Binding-site contacts:
Ligand atom O contacts residue SER269 of chain 1.A at 4.1 Å.
Ligand atom OXT contacts residue ARG27 of chain 1.A at 3.9 Å.
Ligand atom CB contacts residue GLU267 of chain 1.A at 4.1 Å.
Ligand atom O contacts residue GLU267 of chain 1.A at 4.5 Å.
Ligand atom CG contacts residue ASN268 of chain 1.A at 4.0 Å.
Ligand atom C contacts residue ARG27 of chain 1.A at 4.0 Å.
Ligand atom N contacts residue GOL1 of chain 1.VA at 3.8 Å.
Ligand atom O contacts residue LEU270 of chain 1.A at 3.9 Å.
Ligand atom O contacts residue ARG27 of chain 1.A at 4.2 Å.
Ligand atom CG contacts residue GLU267 of chain 1.A at 3.0 Å.
Ligand atom O contacts residue ASN268 of chain 1.A at 3.5 Å (h-bond).
Ligand atom OXT contacts residue LEU270 of chain 1.A at 3.2 Å.
Ligand atom CG contacts residue ARG27 of chain 1.A at 3.7 Å.
Ligand atom CD contacts residue ASN268 of chain 1.A at 4.4 Å.
Ligand atom CB contacts residue ARG27 of chain 1.A at 3.9 Å.
Ligand atom C contacts residue LEU270 of chain 1.A at 4.0 Å (hydrophobic).
Ligand atom OXT contacts residue GOL1 of chain 1.VA at 4.2 Å.
Ligand atom OXT contacts residue SER269 of chain 1.A at 4.4 Å.
Ligand atom CD contacts residue GLU267 of chain 1.A at 3.6 Å.
Ligand atom NE2 contacts residue GLU267 of chain 1.A at 3.5 Å (salt-bridge).
Ligand atom NE2 contacts residue ASN268 of chain 1.A at 3.7 Å.

Sequence of chain 1.A:
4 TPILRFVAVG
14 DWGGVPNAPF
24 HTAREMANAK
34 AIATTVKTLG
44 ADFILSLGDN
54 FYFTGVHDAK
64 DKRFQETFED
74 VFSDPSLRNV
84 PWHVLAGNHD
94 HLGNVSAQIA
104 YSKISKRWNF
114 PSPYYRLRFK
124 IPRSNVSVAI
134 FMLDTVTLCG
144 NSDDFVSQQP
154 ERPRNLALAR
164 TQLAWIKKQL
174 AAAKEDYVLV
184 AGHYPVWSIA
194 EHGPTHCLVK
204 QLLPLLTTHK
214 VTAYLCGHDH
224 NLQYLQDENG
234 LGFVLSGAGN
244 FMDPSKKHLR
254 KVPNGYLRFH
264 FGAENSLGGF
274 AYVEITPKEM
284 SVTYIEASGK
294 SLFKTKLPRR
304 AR

This protein binds this small molecule.
Small molecule (SMILES): NC(=O)CC[C@H](N)C(=O)O